Sequence of chain 5.B:
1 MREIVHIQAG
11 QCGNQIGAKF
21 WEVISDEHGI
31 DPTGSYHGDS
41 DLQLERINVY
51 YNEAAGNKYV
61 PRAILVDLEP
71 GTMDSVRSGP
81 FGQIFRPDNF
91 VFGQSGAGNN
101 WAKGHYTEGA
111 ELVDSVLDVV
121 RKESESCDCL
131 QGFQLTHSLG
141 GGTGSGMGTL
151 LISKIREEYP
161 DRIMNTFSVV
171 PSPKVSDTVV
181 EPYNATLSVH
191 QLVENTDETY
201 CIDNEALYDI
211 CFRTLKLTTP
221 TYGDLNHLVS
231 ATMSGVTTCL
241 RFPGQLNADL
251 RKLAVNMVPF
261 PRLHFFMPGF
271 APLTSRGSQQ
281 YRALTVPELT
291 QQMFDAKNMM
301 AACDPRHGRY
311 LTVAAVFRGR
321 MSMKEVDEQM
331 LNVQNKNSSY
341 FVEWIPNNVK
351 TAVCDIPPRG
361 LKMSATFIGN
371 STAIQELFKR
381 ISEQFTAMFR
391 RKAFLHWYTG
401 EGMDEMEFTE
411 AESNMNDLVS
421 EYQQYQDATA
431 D

Sequence of chain 6.B:
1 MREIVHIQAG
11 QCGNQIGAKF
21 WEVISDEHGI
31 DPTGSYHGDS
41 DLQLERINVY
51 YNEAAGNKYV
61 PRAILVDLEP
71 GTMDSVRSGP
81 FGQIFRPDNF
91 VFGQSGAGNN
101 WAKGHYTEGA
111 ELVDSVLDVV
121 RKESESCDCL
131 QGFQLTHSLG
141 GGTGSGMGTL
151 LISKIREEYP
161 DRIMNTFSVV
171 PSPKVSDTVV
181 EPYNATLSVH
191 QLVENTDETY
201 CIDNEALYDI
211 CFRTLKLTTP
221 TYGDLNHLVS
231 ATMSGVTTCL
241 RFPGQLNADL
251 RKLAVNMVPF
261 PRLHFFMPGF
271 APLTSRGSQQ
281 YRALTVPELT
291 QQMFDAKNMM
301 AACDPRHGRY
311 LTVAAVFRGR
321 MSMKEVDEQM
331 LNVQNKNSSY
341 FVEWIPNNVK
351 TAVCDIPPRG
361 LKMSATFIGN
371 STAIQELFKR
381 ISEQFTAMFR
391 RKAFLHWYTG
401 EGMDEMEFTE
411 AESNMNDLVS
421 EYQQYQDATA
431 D

This small molecule binds to this protein.
Small molecule (SMILES): CC[C@H](/C=C(/C)[C@@H]1C[C@@H](OC)C[C@H](O)C(C)(C)[C@@]2(O)O[C@@H](C[C@@H](OC)[C@H](O)C(=O)O1)C[C@@H](OC)[C@H]2O)CO

Binding-site contacts:
Ligand atom O2 contacts residue ALA296 of chain 5.B at 3.6 Å (h-bond).
Ligand atom C23 contacts residue PHE294 of chain 5.B at 2.6 Å (hydrophobic).
Ligand atom O2 contacts residue ASP295 of chain 5.B at 2.8 Å (salt-bridge).
Ligand atom C20 contacts residue PHE294 of chain 5.B at 3.7 Å (hydrophobic).
Ligand atom O7 contacts residue ASP118 of chain 6.B at 3.6 Å.
Ligand atom C24 contacts residue PHE294 of chain 5.B at 2.8 Å (hydrophobic).
Ligand atom C3 contacts residue ARG306 of chain 5.B at 3.8 Å.
Ligand atom C22 contacts residue PHE294 of chain 5.B at 3.7 Å (hydrophobic).
Ligand atom C19 contacts residue LYS122 of chain 6.B at 3.8 Å.
Ligand atom C8 contacts residue ASP118 of chain 6.B at 3.5 Å.
Ligand atom C2 contacts residue ARG306 of chain 5.B at 3.8 Å.
Ligand atom O24 contacts residue PHE294 of chain 5.B at 2.5 Å (h-bond).
Ligand atom O24 contacts residue TYR310 of chain 5.B at 3.2 Å (h-bond).
Ligand atom O1 contacts residue PHE294 of chain 5.B at 2.8 Å (h-bond).
Ligand atom C1 contacts residue ASP295 of chain 5.B at 3.9 Å.
Ligand atom O15 contacts residue PHE294 of chain 5.B at 3.9 Å.
Ligand atom C26 contacts residue PHE294 of chain 5.B at 2.9 Å (hydrophobic).
Ligand atom O1 contacts residue ALA296 of chain 5.B at 2.8 Å (h-bond).
Ligand atom C27 contacts residue PHE294 of chain 5.B at 3.2 Å (hydrophobic).
Ligand atom C25 contacts residue TYR340 of chain 5.B at 3.7 Å (hydrophobic).
Ligand atom C2 contacts residue ASP295 of chain 5.B at 3.5 Å.
Ligand atom O1 contacts residue ASP295 of chain 5.B at 3.3 Å.
Ligand atom O8 contacts residue ASP118 of chain 6.B at 2.4 Å (salt-bridge).
Ligand atom C14 contacts residue ASN337 of chain 5.B at 3.8 Å.
Ligand atom C18 contacts residue ARG121 of chain 6.B at 3.8 Å.
Ligand atom C15 contacts residue PHE294 of chain 5.B at 3.7 Å (hydrophobic).
Ligand atom O24 contacts residue ASP295 of chain 5.B at 4.0 Å.
Ligand atom O1 contacts residue ARG306 of chain 5.B at 4.0 Å.
Ligand atom C16 contacts residue ARG306 of chain 5.B at 3.6 Å.
Ligand atom O8 contacts residue ARG121 of chain 6.B at 3.8 Å.
Ligand atom C1 contacts residue ALA296 of chain 5.B at 3.8 Å (hydrophobic).
Ligand atom C17 contacts residue LYS122 of chain 6.B at 3.6 Å.
Ligand atom C17 contacts residue ASP118 of chain 6.B at 3.8 Å.
Ligand atom C27 contacts residue VAL333 of chain 5.B at 3.6 Å (hydrophobic).
Ligand atom C6 contacts residue ASP118 of chain 6.B at 3.6 Å.
Ligand atom O2 contacts residue ARG306 of chain 5.B at 3.0 Å (salt-bridge).
Ligand atom C24 contacts residue TYR310 of chain 5.B at 3.5 Å (hydrophobic).
Ligand atom O8 contacts residue LYS122 of chain 6.B at 3.9 Å.
Ligand atom C1 contacts residue PHE294 of chain 5.B at 3.5 Å (hydrophobic).
Ligand atom O3 contacts residue ARG306 of chain 5.B at 2.8 Å (salt-bridge).